This small molecule binds to this protein.
Small molecule (SMILES): Nc1ccc(S(=O)(=O)Nc2ccccn2)cc1

Sequence of chain 1.A:
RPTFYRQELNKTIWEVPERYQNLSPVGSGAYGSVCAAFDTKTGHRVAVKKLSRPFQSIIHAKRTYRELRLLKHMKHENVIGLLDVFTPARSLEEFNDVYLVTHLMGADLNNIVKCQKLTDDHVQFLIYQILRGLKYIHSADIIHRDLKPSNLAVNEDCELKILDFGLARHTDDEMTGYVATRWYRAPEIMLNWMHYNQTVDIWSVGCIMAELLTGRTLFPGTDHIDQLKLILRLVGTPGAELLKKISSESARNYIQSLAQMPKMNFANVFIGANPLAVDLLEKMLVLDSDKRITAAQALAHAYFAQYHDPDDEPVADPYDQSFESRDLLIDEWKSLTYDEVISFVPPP

Binding-site contacts:
Ligand atom CAI contacts residue LEU167 of chain 1.A at 4.1 Å (hydrophobic).
Ligand atom CAO contacts residue MET109 of chain 1.A at 3.8 Å (hydrophobic).
Ligand atom NAA contacts residue ALA157 of chain 1.A at 3.9 Å.
Ligand atom CAJ contacts residue MET109 of chain 1.A at 3.4 Å (hydrophobic).
Ligand atom CAH contacts residue ALA111 of chain 1.A at 3.9 Å (hydrophobic).
Ligand atom NAL contacts residue LEU108 of chain 1.A at 3.8 Å.
Ligand atom CAN contacts residue SER154 of chain 1.A at 3.7 Å.
Ligand atom OAB contacts residue GLY110 of chain 1.A at 3.4 Å (h-bond).
Ligand atom CAP contacts residue MET109 of chain 1.A at 3.9 Å (hydrophobic).
Ligand atom CAF contacts residue ALA51 of chain 1.A at 3.4 Å (hydrophobic).
Ligand atom CAF contacts residue LEU108 of chain 1.A at 4.3 Å (hydrophobic).
Ligand atom CAH contacts residue GLY110 of chain 1.A at 4.1 Å.
Ligand atom CAN contacts residue ASP112 of chain 1.A at 4.0 Å.
Ligand atom NAL contacts residue ALA51 of chain 1.A at 3.8 Å.
Ligand atom NAL contacts residue MET109 of chain 1.A at 2.9 Å (h-bond).
Ligand atom CAE contacts residue ALA51 of chain 1.A at 4.2 Å (hydrophobic).
Ligand atom CAJ contacts residue GLY110 of chain 1.A at 3.5 Å.
Ligand atom SAQ contacts residue MET109 of chain 1.A at 3.5 Å (h-bond).
Ligand atom CAH contacts residue ALA157 of chain 1.A at 4.2 Å (hydrophobic).
Ligand atom CAD contacts residue ALA51 of chain 1.A at 3.6 Å (hydrophobic).
Ligand atom NAL contacts residue HIS107 of chain 1.A at 3.7 Å.
Ligand atom OAC contacts residue VAL30 of chain 1.A at 3.9 Å.
Ligand atom NAA contacts residue LEU167 of chain 1.A at 3.6 Å.
Ligand atom CAF contacts residue THR106 of chain 1.A at 3.4 Å.
Ligand atom CAH contacts residue ASP112 of chain 1.A at 4.0 Å.
Ligand atom CAH contacts residue MET109 of chain 1.A at 3.7 Å (hydrophobic).
Ligand atom NAA contacts residue ASN155 of chain 1.A at 4.2 Å.
Ligand atom NAA contacts residue ASP112 of chain 1.A at 3.5 Å.
Ligand atom NAA contacts residue SER154 of chain 1.A at 2.9 Å (h-bond).
Ligand atom CAI contacts residue SER154 of chain 1.A at 3.7 Å.
Ligand atom NAM contacts residue MET109 of chain 1.A at 2.9 Å (h-bond).
Ligand atom CAN contacts residue LEU167 of chain 1.A at 4.0 Å (hydrophobic).
Ligand atom CAD contacts residue THR106 of chain 1.A at 3.4 Å.
Ligand atom CAO contacts residue ALA51 of chain 1.A at 4.3 Å (hydrophobic).
Ligand atom CAP contacts residue GLY110 of chain 1.A at 4.3 Å.
Ligand atom CAF contacts residue MET109 of chain 1.A at 3.8 Å (hydrophobic).
Ligand atom OAB contacts residue MET109 of chain 1.A at 2.9 Å (h-bond).
Ligand atom NAA contacts residue LEU156 of chain 1.A at 3.6 Å.
Ligand atom CAF contacts residue HIS107 of chain 1.A at 3.3 Å.
Ligand atom NAM contacts residue LEU108 of chain 1.A at 4.2 Å.